Sequence of chain 1.C:
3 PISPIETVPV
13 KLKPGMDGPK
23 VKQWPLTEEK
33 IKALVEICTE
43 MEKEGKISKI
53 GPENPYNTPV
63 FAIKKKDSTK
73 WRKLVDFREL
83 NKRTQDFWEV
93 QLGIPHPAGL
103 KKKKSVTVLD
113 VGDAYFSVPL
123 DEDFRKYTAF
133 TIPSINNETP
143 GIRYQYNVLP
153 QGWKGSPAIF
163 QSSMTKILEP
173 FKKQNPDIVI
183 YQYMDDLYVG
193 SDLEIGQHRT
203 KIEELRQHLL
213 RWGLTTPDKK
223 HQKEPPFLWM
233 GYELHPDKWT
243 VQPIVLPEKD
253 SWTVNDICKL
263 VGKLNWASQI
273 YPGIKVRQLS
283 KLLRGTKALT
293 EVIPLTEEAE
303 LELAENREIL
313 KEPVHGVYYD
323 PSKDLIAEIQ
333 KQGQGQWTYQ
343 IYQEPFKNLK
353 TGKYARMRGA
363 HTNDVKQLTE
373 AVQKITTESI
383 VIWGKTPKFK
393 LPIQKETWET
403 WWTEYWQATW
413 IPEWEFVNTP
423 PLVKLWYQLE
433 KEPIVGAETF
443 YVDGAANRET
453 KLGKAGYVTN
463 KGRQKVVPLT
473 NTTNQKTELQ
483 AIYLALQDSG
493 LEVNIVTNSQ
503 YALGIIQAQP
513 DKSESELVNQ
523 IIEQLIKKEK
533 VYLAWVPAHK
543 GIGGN

The protein below binds the small molecule below.
Small molecule (SMILES): Nc1ncnc2c1ncn2[C@H]1C[C@H](O)[C@@H](CO[P](=O)(O)O[P](=O)(O)OP(=O)(O)O)O1

Binding-site contacts:
Ligand atom O1A contacts residue ASP187 of chain 1.C at 3.0 Å (salt-bridge).
Ligand atom O1G contacts residue ASP115 of chain 1.C at 3.6 Å (salt-bridge).
Ligand atom O1G contacts residue GLY114 of chain 1.C at 3.3 Å.
Ligand atom C2' contacts residue GLN153 of chain 1.C at 3.6 Å.
Ligand atom O3' contacts residue GLN153 of chain 1.C at 3.3 Å (h-bond).
Ligand atom O2G contacts residue MG1 of chain 1.T at 2.2 Å.
Ligand atom O3B contacts residue MG1 of chain 1.T at 3.4 Å.
Ligand atom PG contacts residue LYS67 of chain 1.C at 3.1 Å.
Ligand atom O2B contacts residue MG1 of chain 1.T at 2.0 Å.
Ligand atom O2B contacts residue ALA116 of chain 1.C at 3.1 Å (h-bond).
Ligand atom O3A contacts residue MG1 of chain 1.T at 3.3 Å.
Ligand atom O3G contacts residue LYS67 of chain 1.C at 2.5 Å (salt-bridge).
Ligand atom O2G contacts residue ASP112 of chain 1.C at 2.8 Å (salt-bridge).
Ligand atom C2' contacts residue TYR117 of chain 1.C at 3.6 Å (hydrophobic).
Ligand atom PA contacts residue MG1 of chain 1.T at 3.2 Å.
Ligand atom O2G contacts residue LYS221 of chain 1.C at 2.8 Å (salt-bridge).
Ligand atom O1G contacts residue LYS221 of chain 1.C at 3.3 Å (salt-bridge).
Ligand atom N7 contacts residue ARG74 of chain 1.C at 3.7 Å.
Ligand atom O2B contacts residue VAL113 of chain 1.C at 2.8 Å (h-bond).
Ligand atom O1B contacts residue ASP115 of chain 1.C at 3.5 Å.
Ligand atom O1A contacts residue MG1 of chain 1.U at 2.5 Å.
Ligand atom PG contacts residue MG1 of chain 1.T at 3.2 Å.
Ligand atom O1A contacts residue ASP112 of chain 1.C at 3.1 Å (salt-bridge).
Ligand atom O2A contacts residue ARG74 of chain 1.C at 2.4 Å (salt-bridge).
Ligand atom O3B contacts residue ASP115 of chain 1.C at 3.2 Å (salt-bridge).
Ligand atom N1 contacts residue LEU76 of chain 1.C at 3.5 Å.
Ligand atom O3' contacts residue TYR117 of chain 1.C at 3.4 Å (h-bond).
Ligand atom PG contacts residue LYS221 of chain 1.C at 3.3 Å.
Ligand atom C5' contacts residue ASP187 of chain 1.C at 3.6 Å.
Ligand atom O1B contacts residue ALA116 of chain 1.C at 3.5 Å (h-bond).
Ligand atom C5' contacts residue ALA116 of chain 1.C at 3.6 Å (hydrophobic).
Ligand atom O2B contacts residue ASP187 of chain 1.C at 3.2 Å (salt-bridge).
Ligand atom O3G contacts residue LYS221 of chain 1.C at 3.3 Å (salt-bridge).
Ligand atom PA contacts residue ARG74 of chain 1.C at 3.2 Å.
Ligand atom O3B contacts residue LYS67 of chain 1.C at 2.6 Å (salt-bridge).
Ligand atom O2B contacts residue ASP115 of chain 1.C at 3.5 Å (salt-bridge).
Ligand atom O2G contacts residue VAL113 of chain 1.C at 3.5 Å (h-bond).
Ligand atom PB contacts residue MG1 of chain 1.T at 3.0 Å.
Ligand atom O1A contacts residue MG1 of chain 1.T at 2.2 Å.
Ligand atom O3A contacts residue ARG74 of chain 1.C at 2.9 Å (salt-bridge).